Binding-site contacts:
Ligand atom OE1 contacts residue GLU104 of chain 1.A at 3.6 Å.
Ligand atom NE2 contacts residue LYS107 of chain 1.A at 4.5 Å.
Ligand atom CG contacts residue GLU104 of chain 1.A at 4.0 Å.
Ligand atom OE1 contacts residue LYS107 of chain 1.A at 2.5 Å (salt-bridge).
Ligand atom O contacts residue GLU104 of chain 1.A at 4.3 Å.
Ligand atom CD contacts residue GLU104 of chain 1.A at 4.0 Å.
Ligand atom CD contacts residue LYS107 of chain 1.A at 3.6 Å.

Sequence of chain 1.A:
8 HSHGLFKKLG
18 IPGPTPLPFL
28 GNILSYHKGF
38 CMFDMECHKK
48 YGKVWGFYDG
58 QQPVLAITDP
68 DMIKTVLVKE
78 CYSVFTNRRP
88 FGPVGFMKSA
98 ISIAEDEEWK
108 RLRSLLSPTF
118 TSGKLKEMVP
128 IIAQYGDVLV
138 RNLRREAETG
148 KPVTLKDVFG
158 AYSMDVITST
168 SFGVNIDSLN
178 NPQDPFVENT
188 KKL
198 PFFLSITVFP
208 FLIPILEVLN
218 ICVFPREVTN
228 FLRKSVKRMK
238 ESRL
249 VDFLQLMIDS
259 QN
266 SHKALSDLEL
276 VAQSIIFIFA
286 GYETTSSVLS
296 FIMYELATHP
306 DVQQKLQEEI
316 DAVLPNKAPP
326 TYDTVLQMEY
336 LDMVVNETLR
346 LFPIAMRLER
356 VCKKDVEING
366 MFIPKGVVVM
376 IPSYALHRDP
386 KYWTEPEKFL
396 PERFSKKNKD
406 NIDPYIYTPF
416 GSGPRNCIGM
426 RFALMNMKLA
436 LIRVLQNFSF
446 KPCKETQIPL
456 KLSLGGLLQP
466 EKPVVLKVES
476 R

A protein and the small-molecule ligand that binds it are described below.
Small molecule (SMILES): NC(=O)CC[C@H](N)C(=O)O